Sequence of chain 1.A:
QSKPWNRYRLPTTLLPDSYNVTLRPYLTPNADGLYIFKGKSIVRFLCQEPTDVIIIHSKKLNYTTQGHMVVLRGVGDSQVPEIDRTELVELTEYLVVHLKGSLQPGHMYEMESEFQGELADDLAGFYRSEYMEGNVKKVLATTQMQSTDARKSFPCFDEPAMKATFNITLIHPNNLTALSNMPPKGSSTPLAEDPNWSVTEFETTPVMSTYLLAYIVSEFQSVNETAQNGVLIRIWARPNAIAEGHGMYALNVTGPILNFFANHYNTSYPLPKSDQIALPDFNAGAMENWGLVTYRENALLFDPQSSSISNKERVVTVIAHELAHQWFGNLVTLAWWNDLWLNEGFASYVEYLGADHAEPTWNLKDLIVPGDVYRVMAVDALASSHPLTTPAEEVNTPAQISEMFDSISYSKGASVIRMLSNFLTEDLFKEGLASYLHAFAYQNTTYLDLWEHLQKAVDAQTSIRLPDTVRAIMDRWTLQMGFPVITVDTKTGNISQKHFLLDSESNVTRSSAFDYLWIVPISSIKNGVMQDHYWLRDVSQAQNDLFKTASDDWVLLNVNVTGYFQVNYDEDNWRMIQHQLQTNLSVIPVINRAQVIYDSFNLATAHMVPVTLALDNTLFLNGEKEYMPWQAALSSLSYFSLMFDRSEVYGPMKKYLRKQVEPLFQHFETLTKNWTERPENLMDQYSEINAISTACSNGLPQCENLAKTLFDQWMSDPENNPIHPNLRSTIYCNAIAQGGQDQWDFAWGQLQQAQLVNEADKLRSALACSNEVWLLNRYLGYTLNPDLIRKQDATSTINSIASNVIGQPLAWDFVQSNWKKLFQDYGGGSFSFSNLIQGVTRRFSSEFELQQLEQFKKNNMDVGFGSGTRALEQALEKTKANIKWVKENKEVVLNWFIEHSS

This protein binds this small molecule.
Small molecule (SMILES): CC(=O)N[C@H]1[C@H](O[C@H]2[C@H](O)[C@@H](NC(C)=O)CO[C@@H]2CO)O[C@H](CO)[C@@H](O)[C@@H]1O

Binding-site contacts:
Ligand atom C2 contacts residue ASN266 of chain 1.A at 2.2 Å.
Ligand atom C7 contacts residue ASN266 of chain 1.A at 3.1 Å.
Ligand atom O7 contacts residue ALA262 of chain 1.A at 4.3 Å.
Ligand atom O7 contacts residue ASN266 of chain 1.A at 3.0 Å (h-bond).
Ligand atom C7 contacts residue THR267 of chain 1.A at 4.4 Å.
Ligand atom C8 contacts residue ASN266 of chain 1.A at 3.8 Å.
Ligand atom C8 contacts residue SER268 of chain 1.A at 4.5 Å.
Ligand atom O5 contacts residue ASN266 of chain 1.A at 2.2 Å (h-bond).
Ligand atom C4 contacts residue ASN266 of chain 1.A at 4.1 Å.
Ligand atom C8 contacts residue THR267 of chain 1.A at 4.3 Å.
Ligand atom N2 contacts residue ASN266 of chain 1.A at 2.8 Å (h-bond).
Ligand atom O7 contacts residue THR267 of chain 1.A at 4.1 Å.
Ligand atom C3 contacts residue ASN266 of chain 1.A at 3.6 Å.
Ligand atom C5 contacts residue ASN266 of chain 1.A at 3.5 Å.
Ligand atom C1 contacts residue ASN266 of chain 1.A at 1.5 Å.